Sequence of chain 1.B:
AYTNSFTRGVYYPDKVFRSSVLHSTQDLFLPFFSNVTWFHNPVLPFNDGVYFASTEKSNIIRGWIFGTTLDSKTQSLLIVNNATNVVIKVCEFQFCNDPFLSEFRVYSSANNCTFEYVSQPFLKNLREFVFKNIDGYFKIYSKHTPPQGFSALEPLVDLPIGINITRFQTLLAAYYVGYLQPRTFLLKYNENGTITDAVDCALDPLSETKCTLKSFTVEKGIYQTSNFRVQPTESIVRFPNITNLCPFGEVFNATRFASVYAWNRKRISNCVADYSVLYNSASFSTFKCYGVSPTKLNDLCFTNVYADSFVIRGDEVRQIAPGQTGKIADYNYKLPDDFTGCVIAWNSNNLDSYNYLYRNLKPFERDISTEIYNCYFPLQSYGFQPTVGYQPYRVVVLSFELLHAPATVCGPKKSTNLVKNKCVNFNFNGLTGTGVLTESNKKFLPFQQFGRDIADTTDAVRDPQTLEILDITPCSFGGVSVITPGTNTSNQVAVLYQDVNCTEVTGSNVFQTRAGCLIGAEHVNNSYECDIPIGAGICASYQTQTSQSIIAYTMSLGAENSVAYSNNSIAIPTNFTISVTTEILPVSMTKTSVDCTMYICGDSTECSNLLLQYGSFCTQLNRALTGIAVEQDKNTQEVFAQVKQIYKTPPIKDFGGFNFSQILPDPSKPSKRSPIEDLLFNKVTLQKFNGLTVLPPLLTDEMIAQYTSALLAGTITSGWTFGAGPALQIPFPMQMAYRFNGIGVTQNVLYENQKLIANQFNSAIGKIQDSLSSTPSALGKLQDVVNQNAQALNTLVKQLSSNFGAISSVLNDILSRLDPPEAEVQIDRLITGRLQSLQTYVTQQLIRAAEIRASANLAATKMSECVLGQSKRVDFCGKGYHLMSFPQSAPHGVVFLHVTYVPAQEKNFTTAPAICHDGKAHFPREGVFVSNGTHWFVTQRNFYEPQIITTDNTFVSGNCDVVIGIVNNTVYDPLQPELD

Binding-site contacts:
Ligand atom C1 contacts residue ASN273 of chain 1.B at 1.4 Å.
Ligand atom C3 contacts residue ASN273 of chain 1.B at 3.8 Å.
Ligand atom N2 contacts residue ASN271 of chain 1.B at 4.1 Å.
Ligand atom C7 contacts residue ASN271 of chain 1.B at 3.5 Å.
Ligand atom C2 contacts residue ASN273 of chain 1.B at 2.5 Å.
Ligand atom C4 contacts residue ASN273 of chain 1.B at 4.2 Å.
Ligand atom C8 contacts residue ASN271 of chain 1.B at 3.8 Å.
Ligand atom O5 contacts residue ASN273 of chain 1.B at 2.4 Å (h-bond).
Ligand atom C8 contacts residue ASN273 of chain 1.B at 4.1 Å.
Ligand atom C7 contacts residue ASN273 of chain 1.B at 3.7 Å.
Ligand atom N2 contacts residue ASN273 of chain 1.B at 2.9 Å (h-bond).
Ligand atom O7 contacts residue ASN271 of chain 1.B at 3.2 Å (h-bond).
Ligand atom C5 contacts residue ASN273 of chain 1.B at 3.7 Å.

The small molecule below binds the protein below.
Small molecule (SMILES): CC(=O)N[C@@H]1[C@@H](O)[C@H](O)[C@@H](CO)O[C@H]1O